Binding-site contacts:
Ligand atom O contacts residue ARG24 of chain 1.R at 3.6 Å.
Ligand atom CZ3 contacts residue HIS32 of chain 1.Q at 4.0 Å.
Ligand atom CZ2 contacts residue ILE53 of chain 1.Q at 3.9 Å (hydrophobic).
Ligand atom CZ2 contacts residue ALA44 of chain 1.Q at 3.8 Å (hydrophobic).
Ligand atom N contacts residue THR23 of chain 1.R at 3.0 Å (h-bond).
Ligand atom N contacts residue ASP27 of chain 1.R at 3.0 Å (salt-bridge).
Ligand atom OXT contacts residue THR50 of chain 1.Q at 2.9 Å (h-bond).
Ligand atom CB contacts residue THR23 of chain 1.R at 3.8 Å.
Ligand atom NE1 contacts residue GLN45 of chain 1.Q at 2.9 Å (h-bond).
Ligand atom OXT contacts residue HIS49 of chain 1.Q at 3.8 Å.
Ligand atom OXT contacts residue THR47 of chain 1.Q at 2.5 Å (h-bond).
Ligand atom CD1 contacts residue GLN45 of chain 1.Q at 3.7 Å.
Ligand atom CD1 contacts residue SER51 of chain 1.R at 3.4 Å.
Ligand atom CZ3 contacts residue GLY21 of chain 1.Q at 3.6 Å.
Ligand atom NE1 contacts residue SER51 of chain 1.R at 4.0 Å.
Ligand atom C contacts residue THR47 of chain 1.Q at 3.5 Å.
Ligand atom C contacts residue GLY25 of chain 1.R at 3.4 Å.
Ligand atom CE3 contacts residue HIS32 of chain 1.Q at 3.9 Å.
Ligand atom N contacts residue ARG24 of chain 1.R at 3.9 Å.
Ligand atom CA contacts residue THR28 of chain 1.R at 3.2 Å.
Ligand atom OXT contacts residue HIS31 of chain 1.Q at 4.0 Å.
Ligand atom N contacts residue THR28 of chain 1.R at 2.9 Å (h-bond).
Ligand atom CA contacts residue GLY25 of chain 1.R at 3.5 Å.
Ligand atom C contacts residue THR50 of chain 1.Q at 4.0 Å.
Ligand atom N contacts residue GLY25 of chain 1.R at 2.6 Å (h-bond).
Ligand atom CD1 contacts residue THR47 of chain 1.Q at 3.8 Å.
Ligand atom CZ2 contacts residue THR50 of chain 1.Q at 4.0 Å.
Ligand atom CB contacts residue SER51 of chain 1.R at 3.5 Å.
Ligand atom CA contacts residue SER51 of chain 1.R at 4.0 Å.
Ligand atom C contacts residue SER51 of chain 1.R at 3.6 Å.
Ligand atom CG contacts residue SER51 of chain 1.R at 3.8 Å.
Ligand atom CA contacts residue THR23 of chain 1.R at 4.0 Å.
Ligand atom NE1 contacts residue ALA44 of chain 1.Q at 3.8 Å.
Ligand atom O contacts residue SER51 of chain 1.R at 2.8 Å (h-bond).
Ligand atom CE2 contacts residue GLN45 of chain 1.Q at 3.9 Å.
Ligand atom CE2 contacts residue ALA44 of chain 1.Q at 3.9 Å (hydrophobic).
Ligand atom CB contacts residue THR28 of chain 1.R at 3.4 Å.
Ligand atom O contacts residue THR47 of chain 1.Q at 3.6 Å.
Ligand atom CH2 contacts residue GLY21 of chain 1.Q at 3.5 Å.
Ligand atom O contacts residue GLY25 of chain 1.R at 3.0 Å (h-bond).

The small molecule below binds the protein below.
Small molecule (SMILES): N[C@@H](Cc1c[nH]c2ccccc12)C(=O)O

Sequence of chain 1.R:
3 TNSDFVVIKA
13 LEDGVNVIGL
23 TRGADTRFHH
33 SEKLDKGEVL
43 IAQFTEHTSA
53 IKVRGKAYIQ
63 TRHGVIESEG

Sequence of chain 1.Q:
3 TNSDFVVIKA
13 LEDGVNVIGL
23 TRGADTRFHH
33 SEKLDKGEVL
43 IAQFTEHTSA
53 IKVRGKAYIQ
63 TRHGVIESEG